Binding-site contacts:
Ligand atom O2' contacts residue CYS123 of chain 1.A at 3.9 Å.
Ligand atom P contacts residue MET98 of chain 1.A at 4.5 Å.
Ligand atom C1 contacts residue MG1 of chain 1.F at 3.1 Å.
Ligand atom O1P contacts residue ARG99 of chain 1.A at 3.9 Å.
Ligand atom O2' contacts residue MG1 of chain 1.F at 2.1 Å.
Ligand atom C3 contacts residue MG1 of chain 1.F at 4.4 Å.
Ligand atom C3 contacts residue ARG128 of chain 1.A at 4.2 Å.
Ligand atom C1 contacts residue GLY122 of chain 1.A at 4.4 Å.
Ligand atom O2P contacts residue LYS97 of chain 1.A at 4.4 Å.
Ligand atom C1 contacts residue CYS123 of chain 1.A at 2.9 Å (hydrophobic).
Ligand atom C3 contacts residue CYS123 of chain 1.A at 2.7 Å (hydrophobic).
Ligand atom O1P contacts residue ARG128 of chain 1.A at 4.2 Å.
Ligand atom O1 contacts residue MG1 of chain 1.F at 3.9 Å.
Ligand atom O2P contacts residue MET98 of chain 1.A at 3.7 Å.
Ligand atom P contacts residue ARG99 of chain 1.A at 4.0 Å.
Ligand atom C2 contacts residue MG1 of chain 1.F at 4.0 Å.
Ligand atom P contacts residue ARG404 of chain 1.A at 3.8 Å.
Ligand atom O3P contacts residue MG1 of chain 1.F at 2.2 Å.
Ligand atom O1 contacts residue THR124 of chain 1.A at 3.0 Å (h-bond).
Ligand atom O3P contacts residue ARG404 of chain 1.A at 2.8 Å (salt-bridge).
Ligand atom O2' contacts residue GLY122 of chain 1.A at 4.0 Å.
Ligand atom O2P contacts residue MG1 of chain 1.F at 3.6 Å.
Ligand atom O2 contacts residue ARG99 of chain 1.A at 3.5 Å.
Ligand atom O2 contacts residue MG1 of chain 1.F at 3.9 Å.
Ligand atom C2 contacts residue THR124 of chain 1.A at 4.2 Å.
Ligand atom C2 contacts residue CYS123 of chain 1.A at 1.8 Å (hydrophobic).
Ligand atom P contacts residue CYS123 of chain 1.A at 4.1 Å.
Ligand atom O2 contacts residue CYS123 of chain 1.A at 2.5 Å (h-bond).
Ligand atom O3P contacts residue LYS97 of chain 1.A at 4.0 Å.
Ligand atom O1P contacts residue MET98 of chain 1.A at 4.4 Å.
Ligand atom C2 contacts residue ARG128 of chain 1.A at 4.2 Å.
Ligand atom C1 contacts residue THR124 of chain 1.A at 3.9 Å.
Ligand atom O1P contacts residue ARG404 of chain 1.A at 3.0 Å (salt-bridge).
Ligand atom P contacts residue MG1 of chain 1.F at 3.4 Å.
Ligand atom C3 contacts residue ARG404 of chain 1.A at 4.3 Å.
Ligand atom O1 contacts residue CYS123 of chain 1.A at 3.2 Å (h-bond).
Ligand atom O2P contacts residue ARG99 of chain 1.A at 2.8 Å (salt-bridge).
Ligand atom O2 contacts residue ARG128 of chain 1.A at 3.8 Å.

The protein below binds the small molecule below.
Small molecule (SMILES): C[C@@H](OP(=O)(O)O)C(=O)O

Sequence of chain 1.A:
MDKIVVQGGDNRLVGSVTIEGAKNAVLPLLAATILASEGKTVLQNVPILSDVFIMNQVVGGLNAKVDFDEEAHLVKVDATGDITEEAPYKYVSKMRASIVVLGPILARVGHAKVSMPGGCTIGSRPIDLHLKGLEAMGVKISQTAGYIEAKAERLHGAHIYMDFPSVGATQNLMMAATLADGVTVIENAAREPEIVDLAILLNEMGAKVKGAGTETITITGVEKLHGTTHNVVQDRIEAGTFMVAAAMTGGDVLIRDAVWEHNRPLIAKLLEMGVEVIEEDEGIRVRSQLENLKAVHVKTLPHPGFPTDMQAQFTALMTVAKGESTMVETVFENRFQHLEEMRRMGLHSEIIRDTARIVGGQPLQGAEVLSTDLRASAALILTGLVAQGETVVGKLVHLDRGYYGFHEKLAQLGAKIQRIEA